This small molecule binds to this protein.
Small molecule (SMILES): CC(=O)N[C@@H]1[C@@H](O)[C@H](O)[C@@H](CO)O[C@H]1O

Sequence of chain 1.B:
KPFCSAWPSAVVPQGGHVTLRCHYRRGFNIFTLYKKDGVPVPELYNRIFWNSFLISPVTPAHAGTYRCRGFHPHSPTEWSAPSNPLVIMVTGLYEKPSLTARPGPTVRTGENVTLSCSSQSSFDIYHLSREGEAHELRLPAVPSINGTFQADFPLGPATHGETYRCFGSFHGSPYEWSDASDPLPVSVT

Binding-site contacts:
Ligand atom C4 contacts residue ASN129 of chain 1.B at 4.2 Å.
Ligand atom C7 contacts residue ASN129 of chain 1.B at 3.5 Å.
Ligand atom O7 contacts residue ASN129 of chain 1.B at 3.6 Å.
Ligand atom C8 contacts residue ASN129 of chain 1.B at 4.1 Å.
Ligand atom C2 contacts residue ASN129 of chain 1.B at 2.4 Å.
Ligand atom C8 contacts residue GLY127 of chain 1.B at 3.4 Å.
Ligand atom C8 contacts residue GLU128 of chain 1.B at 3.6 Å.
Ligand atom C5 contacts residue ASN129 of chain 1.B at 3.7 Å.
Ligand atom C3 contacts residue ASN129 of chain 1.B at 3.8 Å.
Ligand atom O5 contacts residue ASN129 of chain 1.B at 2.4 Å (h-bond).
Ligand atom C1 contacts residue ASN129 of chain 1.B at 1.4 Å.
Ligand atom C7 contacts residue GLY127 of chain 1.B at 4.4 Å.
Ligand atom N2 contacts residue ASN129 of chain 1.B at 2.9 Å (h-bond).
Ligand atom N2 contacts residue GLY127 of chain 1.B at 4.4 Å.